Sequence of chain 38.A:
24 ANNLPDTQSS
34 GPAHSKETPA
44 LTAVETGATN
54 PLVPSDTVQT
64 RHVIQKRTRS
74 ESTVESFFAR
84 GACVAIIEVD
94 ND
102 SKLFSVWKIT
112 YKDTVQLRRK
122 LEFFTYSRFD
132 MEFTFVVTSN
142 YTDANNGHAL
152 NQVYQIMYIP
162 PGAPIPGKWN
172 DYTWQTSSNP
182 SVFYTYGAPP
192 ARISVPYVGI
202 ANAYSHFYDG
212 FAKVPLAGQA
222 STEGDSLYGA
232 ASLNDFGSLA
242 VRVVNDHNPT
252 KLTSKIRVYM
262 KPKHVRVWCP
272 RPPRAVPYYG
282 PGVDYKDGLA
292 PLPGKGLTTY

This protein binds this small molecule.
Small molecule (SMILES): COc1ccc(OCc2ccc(COc3c(Cl)cccc3Cl)cc2)c(Cl)c1

Sequence of chain 38.C:
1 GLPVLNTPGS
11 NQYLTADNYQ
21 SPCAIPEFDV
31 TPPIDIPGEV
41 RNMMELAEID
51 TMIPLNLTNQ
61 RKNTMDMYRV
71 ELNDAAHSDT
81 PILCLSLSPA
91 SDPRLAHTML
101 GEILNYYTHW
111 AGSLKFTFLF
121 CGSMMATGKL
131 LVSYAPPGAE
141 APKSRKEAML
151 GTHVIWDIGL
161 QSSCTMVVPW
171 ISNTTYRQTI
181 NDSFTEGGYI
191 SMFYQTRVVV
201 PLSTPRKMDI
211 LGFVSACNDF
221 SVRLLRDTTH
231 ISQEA

Binding-site contacts:
Ligand atom C12 contacts residue PHE134 of chain 38.A at 3.8 Å (hydrophobic).
Ligand atom CL2 contacts residue ILE25 of chain 38.C at 3.4 Å.
Ligand atom C12 contacts residue ILE110 of chain 38.A at 3.8 Å (hydrophobic).
Ligand atom C20 contacts residue LEU240 of chain 38.A at 3.8 Å (hydrophobic).
Ligand atom C7 contacts residue MET132 of chain 38.A at 3.3 Å (hydrophobic).
Ligand atom CL2 contacts residue TYR159 of chain 38.A at 3.6 Å.
Ligand atom C13 contacts residue PHE134 of chain 38.A at 3.7 Å (hydrophobic).
Ligand atom C7 contacts residue PHE237 of chain 38.A at 3.5 Å (hydrophobic).
Ligand atom C16 contacts residue TYR159 of chain 38.A at 3.8 Å (hydrophobic).
Ligand atom CL3 contacts residue PHE134 of chain 38.A at 3.8 Å.
Ligand atom C17 contacts residue TYR159 of chain 38.A at 3.7 Å (hydrophobic).
Ligand atom C20 contacts residue ILE194 of chain 38.A at 3.8 Å (hydrophobic).
Ligand atom C19 contacts residue LEU240 of chain 38.A at 3.8 Å (hydrophobic).
Ligand atom O3 contacts residue PHE130 of chain 38.A at 3.6 Å.
Ligand atom C13 contacts residue MET132 of chain 38.A at 3.4 Å (hydrophobic).
Ligand atom C1 contacts residue TYR205 of chain 38.A at 3.8 Å (hydrophobic).
Ligand atom CL3 contacts residue LEU240 of chain 38.A at 3.8 Å.
Ligand atom C4 contacts residue MET132 of chain 38.A at 3.8 Å (hydrophobic).
Ligand atom C5 contacts residue TYR112 of chain 38.A at 3.5 Å (hydrophobic).
Ligand atom C17 contacts residue ALA24 of chain 38.C at 3.7 Å (hydrophobic).
Ligand atom CL2 contacts residue ALA24 of chain 38.C at 3.5 Å.
Ligand atom C21 contacts residue HIS207 of chain 38.A at 3.6 Å.
Ligand atom C9 contacts residue PHE237 of chain 38.A at 3.7 Å (hydrophobic).
Ligand atom O1 contacts residue PHE237 of chain 38.A at 3.8 Å.
Ligand atom C6 contacts residue TYR112 of chain 38.A at 3.7 Å (hydrophobic).
Ligand atom C14 contacts residue TYR159 of chain 38.A at 3.5 Å (hydrophobic).
Ligand atom O2 contacts residue VAL196 of chain 38.A at 3.4 Å.
Ligand atom C16 contacts residue ALA24 of chain 38.C at 3.8 Å (hydrophobic).
Ligand atom C2 contacts residue PHE237 of chain 38.A at 3.6 Å (hydrophobic).
Ligand atom C3 contacts residue MET132 of chain 38.A at 3.7 Å (hydrophobic).
Ligand atom C21 contacts residue SER128 of chain 38.A at 3.8 Å.
Ligand atom C9 contacts residue VAL199 of chain 38.A at 3.6 Å (hydrophobic).
Ligand atom C8 contacts residue MET132 of chain 38.A at 3.4 Å (hydrophobic).
Ligand atom C10 contacts residue TYR159 of chain 38.A at 3.5 Å (hydrophobic).
Ligand atom O3 contacts residue TYR112 of chain 38.A at 3.6 Å.
Ligand atom O1 contacts residue MET132 of chain 38.A at 3.7 Å.
Ligand atom C13 contacts residue ILE110 of chain 38.A at 3.7 Å (hydrophobic).
Ligand atom C21 contacts residue TYR205 of chain 38.A at 3.8 Å (hydrophobic).
Ligand atom O1 contacts residue ILE110 of chain 38.A at 3.7 Å.
Ligand atom C11 contacts residue ILE110 of chain 38.A at 3.8 Å (hydrophobic).